Sequence of chain 1.A:
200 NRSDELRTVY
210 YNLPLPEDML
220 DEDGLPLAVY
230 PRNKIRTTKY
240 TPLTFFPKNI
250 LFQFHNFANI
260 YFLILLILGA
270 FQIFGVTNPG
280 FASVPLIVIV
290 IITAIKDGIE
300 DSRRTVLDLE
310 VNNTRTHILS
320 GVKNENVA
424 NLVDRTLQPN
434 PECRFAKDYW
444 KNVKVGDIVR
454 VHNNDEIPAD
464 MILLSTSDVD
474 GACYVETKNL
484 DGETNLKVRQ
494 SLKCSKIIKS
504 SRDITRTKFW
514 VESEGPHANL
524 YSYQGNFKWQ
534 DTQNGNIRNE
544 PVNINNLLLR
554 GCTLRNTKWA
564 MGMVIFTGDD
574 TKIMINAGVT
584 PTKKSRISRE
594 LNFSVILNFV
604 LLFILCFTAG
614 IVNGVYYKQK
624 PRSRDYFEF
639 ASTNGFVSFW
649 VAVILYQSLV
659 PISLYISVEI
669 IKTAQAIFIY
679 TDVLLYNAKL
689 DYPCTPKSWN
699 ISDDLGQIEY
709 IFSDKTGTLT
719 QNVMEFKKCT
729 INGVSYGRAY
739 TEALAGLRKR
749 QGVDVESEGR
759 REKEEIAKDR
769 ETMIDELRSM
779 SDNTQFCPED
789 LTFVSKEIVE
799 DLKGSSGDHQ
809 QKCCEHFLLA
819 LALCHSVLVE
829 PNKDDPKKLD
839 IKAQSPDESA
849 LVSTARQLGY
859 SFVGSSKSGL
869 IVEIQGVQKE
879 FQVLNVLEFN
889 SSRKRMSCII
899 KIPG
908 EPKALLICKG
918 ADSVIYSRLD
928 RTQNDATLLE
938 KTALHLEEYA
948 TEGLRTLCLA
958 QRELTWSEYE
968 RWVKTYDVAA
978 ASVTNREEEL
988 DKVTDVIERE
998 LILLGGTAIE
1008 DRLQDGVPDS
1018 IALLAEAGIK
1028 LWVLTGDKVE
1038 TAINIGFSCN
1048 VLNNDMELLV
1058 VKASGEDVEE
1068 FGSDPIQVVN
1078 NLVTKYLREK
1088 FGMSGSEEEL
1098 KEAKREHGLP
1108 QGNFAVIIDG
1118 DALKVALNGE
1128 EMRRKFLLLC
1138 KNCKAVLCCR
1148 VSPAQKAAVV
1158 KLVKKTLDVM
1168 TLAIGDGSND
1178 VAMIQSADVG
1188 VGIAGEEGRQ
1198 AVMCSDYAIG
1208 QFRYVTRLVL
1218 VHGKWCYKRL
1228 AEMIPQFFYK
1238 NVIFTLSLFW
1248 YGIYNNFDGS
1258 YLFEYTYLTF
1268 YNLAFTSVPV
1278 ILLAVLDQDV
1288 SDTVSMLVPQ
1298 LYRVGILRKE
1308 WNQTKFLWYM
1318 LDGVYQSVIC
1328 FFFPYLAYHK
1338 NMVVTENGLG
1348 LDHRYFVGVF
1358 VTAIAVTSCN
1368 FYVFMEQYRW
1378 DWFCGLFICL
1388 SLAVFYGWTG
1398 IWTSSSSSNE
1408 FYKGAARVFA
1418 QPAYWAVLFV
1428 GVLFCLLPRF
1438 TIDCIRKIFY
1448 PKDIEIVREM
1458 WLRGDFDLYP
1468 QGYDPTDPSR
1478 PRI

The small molecule below binds the protein below.
Small molecule (SMILES): CC(C)CCC[C@@H](C)[C@H]1CC[C@H]2[C@@H]3CC=C4C[C@@H](O)CC[C@]4(C)[C@H]3CC[C@]12C

Binding-site contacts:
Ligand atom C4 contacts residue ALA639 of chain 1.A at 4.0 Å (hydrophobic).
Ligand atom C23 contacts residue PHE647 of chain 1.A at 3.6 Å (hydrophobic).
Ligand atom C21 contacts residue PHE606 of chain 1.A at 4.3 Å (hydrophobic).
Ligand atom C27 contacts residue PHE647 of chain 1.A at 4.2 Å (hydrophobic).
Ligand atom C16 contacts residue PHE644 of chain 1.A at 3.9 Å (hydrophobic).
Ligand atom C7 contacts residue ALA639 of chain 1.A at 3.5 Å (hydrophobic).
Ligand atom C18 contacts residue PHE610 of chain 1.A at 4.1 Å (hydrophobic).
Ligand atom C21 contacts residue PHE610 of chain 1.A at 3.6 Å (hydrophobic).
Ligand atom C15 contacts residue PHE644 of chain 1.A at 4.4 Å (hydrophobic).
Ligand atom O1 contacts residue GLY617 of chain 1.A at 4.3 Å.
Ligand atom C24 contacts residue PHE647 of chain 1.A at 4.0 Å (hydrophobic).
Ligand atom C7 contacts residue PHE644 of chain 1.A at 4.5 Å (hydrophobic).
Ligand atom C6 contacts residue ALA639 of chain 1.A at 3.2 Å (hydrophobic).
Ligand atom C1 contacts residue GLY613 of chain 1.A at 4.2 Å.
Ligand atom C12 contacts residue PHE610 of chain 1.A at 3.7 Å (hydrophobic).
Ligand atom C7 contacts residue GLY643 of chain 1.A at 4.1 Å.
Ligand atom C27 contacts residue PHE606 of chain 1.A at 3.9 Å (hydrophobic).
Ligand atom C14 contacts residue PHE644 of chain 1.A at 4.2 Å (hydrophobic).
Ligand atom C11 contacts residue ILE614 of chain 1.A at 4.3 Å (hydrophobic).
Ligand atom C24 contacts residue TRP648 of chain 1.A at 4.0 Å (hydrophobic).
Ligand atom C9 contacts residue GLY643 of chain 1.A at 4.3 Å.
Ligand atom C5 contacts residue ALA639 of chain 1.A at 3.9 Å (hydrophobic).
Ligand atom C24 contacts residue PHE644 of chain 1.A at 4.4 Å (hydrophobic).
Ligand atom C14 contacts residue GLY643 of chain 1.A at 4.2 Å.
Ligand atom C3 contacts residue GLY617 of chain 1.A at 4.5 Å.
Ligand atom C11 contacts residue PHE610 of chain 1.A at 4.0 Å (hydrophobic).
Ligand atom C3 contacts residue LYS621 of chain 1.A at 4.5 Å.
Ligand atom C1 contacts residue ILE614 of chain 1.A at 4.2 Å (hydrophobic).
Ligand atom O1 contacts residue LYS621 of chain 1.A at 3.2 Å (salt-bridge).
Ligand atom C6 contacts residue SER640 of chain 1.A at 3.9 Å.
Ligand atom C21 contacts residue PHE647 of chain 1.A at 3.8 Å (hydrophobic).
Ligand atom C15 contacts residue SER640 of chain 1.A at 4.3 Å.
Ligand atom C3 contacts residue ALA639 of chain 1.A at 4.1 Å (hydrophobic).
Ligand atom O1 contacts residue ALA639 of chain 1.A at 4.3 Å.
Ligand atom C13 contacts residue PHE610 of chain 1.A at 4.4 Å (hydrophobic).
Ligand atom C7 contacts residue SER640 of chain 1.A at 3.6 Å.